Binding-site contacts:
Ligand atom C1 contacts residue ASN37 of chain 1.A at 3.5 Å.
Ligand atom O5 contacts residue ASN37 of chain 1.A at 3.1 Å (h-bond).
Ligand atom O6 contacts residue GLU35 of chain 1.A at 4.2 Å.
Ligand atom O7 contacts residue GLU35 of chain 1.A at 3.2 Å (salt-bridge).
Ligand atom C6 contacts residue ASN37 of chain 1.A at 4.3 Å.
Ligand atom C1 contacts residue ASN54 of chain 1.A at 1.5 Å.
Ligand atom C2 contacts residue GLU35 of chain 1.A at 3.7 Å.
Ligand atom N2 contacts residue GLU35 of chain 1.A at 4.3 Å.
Ligand atom C7 contacts residue GLU35 of chain 1.A at 4.1 Å.
Ligand atom N2 contacts residue ASN54 of chain 1.A at 2.9 Å (h-bond).
Ligand atom C1 contacts residue GLU35 of chain 1.A at 3.9 Å.
Ligand atom O7 contacts residue ASN36 of chain 1.A at 3.7 Å.
Ligand atom C5 contacts residue ASN54 of chain 1.A at 3.8 Å.
Ligand atom C3 contacts residue GLU35 of chain 1.A at 3.9 Å.
Ligand atom O5 contacts residue ASN54 of chain 1.A at 2.5 Å (h-bond).
Ligand atom C5 contacts residue ASN37 of chain 1.A at 4.2 Å.
Ligand atom O6 contacts residue ASN37 of chain 1.A at 4.0 Å.
Ligand atom C4 contacts residue GLU35 of chain 1.A at 3.7 Å.
Ligand atom C7 contacts residue ASN54 of chain 1.A at 3.5 Å.
Ligand atom O3 contacts residue GLU35 of chain 1.A at 3.0 Å (salt-bridge).
Ligand atom C3 contacts residue ASN54 of chain 1.A at 3.8 Å.
Ligand atom O4 contacts residue GLU35 of chain 1.A at 3.8 Å.
Ligand atom O5 contacts residue GLU35 of chain 1.A at 4.3 Å.
Ligand atom C2 contacts residue ASN54 of chain 1.A at 2.4 Å.
Ligand atom C4 contacts residue ASN54 of chain 1.A at 4.2 Å.
Ligand atom O7 contacts residue ASN54 of chain 1.A at 3.6 Å (h-bond).
Ligand atom C2 contacts residue ASN37 of chain 1.A at 4.3 Å.

Sequence of chain 1.A:
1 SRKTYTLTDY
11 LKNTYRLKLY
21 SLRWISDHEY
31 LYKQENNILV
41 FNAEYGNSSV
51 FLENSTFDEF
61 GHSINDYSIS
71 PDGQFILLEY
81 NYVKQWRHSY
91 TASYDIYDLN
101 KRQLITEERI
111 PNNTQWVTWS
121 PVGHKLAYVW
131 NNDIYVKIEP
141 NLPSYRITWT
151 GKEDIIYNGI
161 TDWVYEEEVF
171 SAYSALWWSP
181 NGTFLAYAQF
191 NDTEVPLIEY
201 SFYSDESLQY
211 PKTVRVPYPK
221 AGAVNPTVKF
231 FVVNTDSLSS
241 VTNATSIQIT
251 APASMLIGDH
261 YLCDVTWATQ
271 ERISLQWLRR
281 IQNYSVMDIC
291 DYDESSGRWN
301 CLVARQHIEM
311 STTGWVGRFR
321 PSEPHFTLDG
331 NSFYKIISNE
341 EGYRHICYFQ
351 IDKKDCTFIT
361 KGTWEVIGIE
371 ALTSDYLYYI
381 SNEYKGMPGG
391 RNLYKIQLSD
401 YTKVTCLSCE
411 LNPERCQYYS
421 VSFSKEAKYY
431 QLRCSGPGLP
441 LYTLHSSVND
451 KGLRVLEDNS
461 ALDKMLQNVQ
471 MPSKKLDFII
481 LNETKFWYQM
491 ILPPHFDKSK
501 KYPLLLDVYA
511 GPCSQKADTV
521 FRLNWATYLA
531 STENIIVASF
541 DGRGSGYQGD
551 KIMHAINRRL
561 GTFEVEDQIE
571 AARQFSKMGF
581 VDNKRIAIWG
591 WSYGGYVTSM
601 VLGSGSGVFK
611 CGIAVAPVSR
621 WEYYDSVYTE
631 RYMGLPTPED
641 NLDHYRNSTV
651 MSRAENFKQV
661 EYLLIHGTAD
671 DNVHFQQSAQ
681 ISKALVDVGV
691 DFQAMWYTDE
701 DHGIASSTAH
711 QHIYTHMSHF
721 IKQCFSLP

The small molecule below binds the protein below.
Small molecule (SMILES): CC(=O)N[C@@H]1[C@@H](O)[C@H](O)[C@@H](CO)O[C@H]1O